Sequence of chain 1.A:
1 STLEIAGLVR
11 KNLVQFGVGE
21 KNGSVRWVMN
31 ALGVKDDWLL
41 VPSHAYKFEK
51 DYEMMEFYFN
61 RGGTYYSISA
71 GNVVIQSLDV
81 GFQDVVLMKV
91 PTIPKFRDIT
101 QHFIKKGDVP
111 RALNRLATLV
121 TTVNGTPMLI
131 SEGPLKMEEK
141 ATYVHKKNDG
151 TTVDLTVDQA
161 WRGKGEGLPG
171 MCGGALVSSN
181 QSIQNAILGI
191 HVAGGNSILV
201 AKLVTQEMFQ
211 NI

Binding-site contacts:
Ligand atom N contacts residue HIS102 of chain 1.A at 2.9 Å (h-bond).
Ligand atom CB2 contacts residue HIS102 of chain 1.A at 3.8 Å.
Ligand atom OG2 contacts residue HIS102 of chain 1.A at 4.2 Å.
Ligand atom OEZ contacts residue GLN101 of chain 1.A at 4.5 Å.
Ligand atom CBZ contacts residue ARG97 of chain 1.A at 4.2 Å.
Ligand atom O contacts residue GLN101 of chain 1.A at 3.6 Å.
Ligand atom OG2 contacts residue ARG97 of chain 1.A at 2.6 Å (salt-bridge).
Ligand atom O contacts residue HIS102 of chain 1.A at 4.3 Å.
Ligand atom CB2 contacts residue ARG97 of chain 1.A at 3.6 Å.
Ligand atom C contacts residue GLN101 of chain 1.A at 4.2 Å.
Ligand atom CA contacts residue ARG97 of chain 1.A at 4.5 Å.
Ligand atom C contacts residue HIS102 of chain 1.A at 3.8 Å.
Ligand atom CBZ contacts residue LEU8 of chain 1.A at 3.6 Å (hydrophobic).
Ligand atom CA contacts residue HIS102 of chain 1.A at 2.4 Å.
Ligand atom CB contacts residue GLN101 of chain 1.A at 4.5 Å.
Ligand atom CBZ contacts residue HIS102 of chain 1.A at 1.4 Å.
Ligand atom OG1 contacts residue ARG97 of chain 1.A at 4.2 Å.

A protein and the small-molecule ligand that binds it are described below.
Small molecule (SMILES): C[C@H](NC(=O)OCc1ccccc1)C(=O)O